Sequence of chain 3.B:
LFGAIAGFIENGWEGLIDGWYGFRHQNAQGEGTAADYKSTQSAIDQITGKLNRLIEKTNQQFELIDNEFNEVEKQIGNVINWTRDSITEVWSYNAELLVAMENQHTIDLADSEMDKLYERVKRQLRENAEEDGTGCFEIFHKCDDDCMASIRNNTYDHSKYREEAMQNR

Binding-site contacts:
Ligand atom O7 contacts residue LYS75 of chain 3.B at 3.4 Å (salt-bridge).
Ligand atom N2 contacts residue ASN82 of chain 3.B at 2.9 Å (h-bond).
Ligand atom C8 contacts residue GLU72 of chain 3.B at 3.3 Å.
Ligand atom C8 contacts residue ASN79 of chain 3.B at 3.6 Å.
Ligand atom C2 contacts residue ASN82 of chain 3.B at 2.5 Å.
Ligand atom C7 contacts residue ASN82 of chain 3.B at 4.0 Å.
Ligand atom C3 contacts residue ASN82 of chain 3.B at 3.8 Å.
Ligand atom O7 contacts residue GLU72 of chain 3.B at 3.8 Å.
Ligand atom C7 contacts residue ASN79 of chain 3.B at 4.2 Å.
Ligand atom C8 contacts residue LYS75 of chain 3.B at 3.6 Å.
Ligand atom C4 contacts residue ASN82 of chain 3.B at 4.2 Å.
Ligand atom O5 contacts residue ASN82 of chain 3.B at 2.4 Å (h-bond).
Ligand atom O3 contacts residue GLU72 of chain 3.B at 4.2 Å.
Ligand atom C8 contacts residue GLY78 of chain 3.B at 4.4 Å.
Ligand atom C1 contacts residue ASN82 of chain 3.B at 1.4 Å.
Ligand atom C7 contacts residue LYS75 of chain 3.B at 4.0 Å.
Ligand atom C7 contacts residue GLU72 of chain 3.B at 3.6 Å.
Ligand atom N2 contacts residue GLU72 of chain 3.B at 4.3 Å.
Ligand atom C5 contacts residue ASN82 of chain 3.B at 3.6 Å.

The protein below binds the small molecule below.
Small molecule (SMILES): CC(=O)N[C@@H]1[C@@H](O)[C@H](O)[C@@H](CO)O[C@H]1O